Sequence of chain 2.A:
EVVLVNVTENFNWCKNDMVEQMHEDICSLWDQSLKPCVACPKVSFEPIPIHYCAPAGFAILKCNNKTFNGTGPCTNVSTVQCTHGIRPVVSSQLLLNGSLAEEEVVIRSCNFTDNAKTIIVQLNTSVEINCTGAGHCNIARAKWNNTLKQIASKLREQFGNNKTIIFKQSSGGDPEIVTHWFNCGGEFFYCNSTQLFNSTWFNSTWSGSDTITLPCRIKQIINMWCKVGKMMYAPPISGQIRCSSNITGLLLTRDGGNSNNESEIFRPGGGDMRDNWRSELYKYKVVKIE

Binding-site contacts:
Ligand atom O7 contacts residue ASN288 of chain 2.A at 3.9 Å.
Ligand atom C7 contacts residue ASN288 of chain 2.A at 3.8 Å.
Ligand atom C4 contacts residue ASN288 of chain 2.A at 4.3 Å.
Ligand atom C1 contacts residue ASN288 of chain 2.A at 1.4 Å.
Ligand atom N2 contacts residue ASN288 of chain 2.A at 3.0 Å (h-bond).
Ligand atom C5 contacts residue ASN288 of chain 2.A at 3.6 Å.
Ligand atom C2 contacts residue ASN288 of chain 2.A at 2.6 Å.
Ligand atom O5 contacts residue ASN288 of chain 2.A at 2.4 Å (h-bond).
Ligand atom C3 contacts residue ASN288 of chain 2.A at 3.9 Å.

This small molecule binds to this protein.
Small molecule (SMILES): CC(=O)N[C@@H]1[C@@H](O)[C@H](O)[C@@H](CO)O[C@H]1O